A protein and the small-molecule ligand that binds it are described below.
Small molecule (SMILES): CC(=O)N[C@@H]1[C@@H](O)[C@H](O)[C@@H](CO)O[C@H]1O

Binding-site contacts:
Ligand atom C1 contacts residue THR221 of chain 1.I at 4.2 Å.
Ligand atom C8 contacts residue LYS227 of chain 1.I at 4.2 Å.
Ligand atom C2 contacts residue ASN223 of chain 1.I at 2.5 Å.
Ligand atom O5 contacts residue ASN223 of chain 1.I at 2.4 Å (h-bond).
Ligand atom C7 contacts residue LEU228 of chain 1.I at 4.0 Å (hydrophobic).
Ligand atom C8 contacts residue THR221 of chain 1.I at 3.8 Å.
Ligand atom C7 contacts residue LYS227 of chain 1.I at 3.9 Å.
Ligand atom C8 contacts residue LEU228 of chain 1.I at 3.4 Å (hydrophobic).
Ligand atom O7 contacts residue THR221 of chain 1.I at 3.1 Å (h-bond).
Ligand atom C2 contacts residue THR221 of chain 1.I at 4.0 Å.
Ligand atom C7 contacts residue THR221 of chain 1.I at 2.9 Å.
Ligand atom C3 contacts residue THR221 of chain 1.I at 4.1 Å.
Ligand atom O7 contacts residue LEU228 of chain 1.I at 3.5 Å.
Ligand atom C3 contacts residue ASN223 of chain 1.I at 3.8 Å.
Ligand atom C1 contacts residue ASN223 of chain 1.I at 1.4 Å.
Ligand atom N2 contacts residue ASN223 of chain 1.I at 2.9 Å (h-bond).
Ligand atom O7 contacts residue ASN223 of chain 1.I at 3.9 Å.
Ligand atom C7 contacts residue ASN223 of chain 1.I at 3.8 Å.
Ligand atom O7 contacts residue LYS227 of chain 1.I at 3.2 Å (salt-bridge).
Ligand atom C4 contacts residue ASN223 of chain 1.I at 4.2 Å.
Ligand atom N2 contacts residue THR221 of chain 1.I at 2.8 Å (h-bond).
Ligand atom C5 contacts residue ASN223 of chain 1.I at 3.7 Å.

Sequence of chain 1.I:
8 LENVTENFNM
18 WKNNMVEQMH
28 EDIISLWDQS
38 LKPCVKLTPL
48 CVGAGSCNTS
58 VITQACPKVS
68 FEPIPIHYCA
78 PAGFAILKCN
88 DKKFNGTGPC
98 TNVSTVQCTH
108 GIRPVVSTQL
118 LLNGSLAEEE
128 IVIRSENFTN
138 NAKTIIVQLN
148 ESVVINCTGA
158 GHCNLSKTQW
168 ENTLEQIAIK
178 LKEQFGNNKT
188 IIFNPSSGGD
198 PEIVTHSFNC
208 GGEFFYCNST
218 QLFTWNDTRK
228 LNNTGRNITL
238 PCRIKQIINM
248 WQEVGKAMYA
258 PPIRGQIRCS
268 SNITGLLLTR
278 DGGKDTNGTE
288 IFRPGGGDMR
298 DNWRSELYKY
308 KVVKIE